Sequence of chain 48.F:
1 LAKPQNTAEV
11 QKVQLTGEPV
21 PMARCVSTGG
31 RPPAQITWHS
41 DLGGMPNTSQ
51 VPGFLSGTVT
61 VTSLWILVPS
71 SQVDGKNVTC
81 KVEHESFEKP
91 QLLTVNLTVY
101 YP

This small molecule binds to this protein.
Small molecule (SMILES): CC(=O)N[C@H]1[C@H](O[C@H]2[C@H](O)[C@@H](NC(C)=O)CO[C@@H]2CO)O[C@H](CO)[C@@H](O)[C@@H]1O

Binding-site contacts:
Ligand atom C5 contacts residue ASN47 of chain 48.F at 3.4 Å.
Ligand atom C3 contacts residue ASN47 of chain 48.F at 3.9 Å.
Ligand atom C2 contacts residue ASN47 of chain 48.F at 2.6 Å.
Ligand atom O5 contacts residue ASN47 of chain 48.F at 2.2 Å (h-bond).
Ligand atom C6 contacts residue ASN47 of chain 48.F at 4.0 Å.
Ligand atom C1 contacts residue ASN47 of chain 48.F at 1.4 Å.
Ligand atom O7 contacts residue ASN47 of chain 48.F at 3.9 Å.
Ligand atom N2 contacts residue ASN47 of chain 48.F at 3.2 Å (h-bond).
Ligand atom C7 contacts residue ASN47 of chain 48.F at 3.8 Å.
Ligand atom C4 contacts residue ASN47 of chain 48.F at 4.2 Å.